Sequence of chain 1.B:
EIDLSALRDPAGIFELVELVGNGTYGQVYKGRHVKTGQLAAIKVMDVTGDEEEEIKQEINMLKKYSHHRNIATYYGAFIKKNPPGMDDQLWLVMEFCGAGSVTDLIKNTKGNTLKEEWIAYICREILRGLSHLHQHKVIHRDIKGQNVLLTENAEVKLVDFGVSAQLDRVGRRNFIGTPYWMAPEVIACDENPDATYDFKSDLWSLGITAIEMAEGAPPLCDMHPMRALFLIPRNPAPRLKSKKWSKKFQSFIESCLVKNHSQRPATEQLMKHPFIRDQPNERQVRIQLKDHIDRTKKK

Binding-site contacts:
Ligand atom NH1 contacts residue ASP53 of chain 1.B at 3.3 Å (salt-bridge).
Ligand atom OG1 contacts residue GLU57 of chain 1.B at 2.8 Å (salt-bridge).
Ligand atom NE contacts residue VAL166 of chain 1.B at 3.5 Å.
Ligand atom CB contacts residue GLN149 of chain 1.B at 3.5 Å.
Ligand atom O contacts residue GLN149 of chain 1.B at 3.1 Å (h-bond).
Ligand atom CB contacts residue MET228 of chain 1.B at 3.4 Å (hydrophobic).
Ligand atom N contacts residue GLY182 of chain 1.B at 2.8 Å (h-bond).
Ligand atom CB contacts residue PRO230 of chain 1.B at 3.5 Å (hydrophobic).
Ligand atom CA contacts residue HIS229 of chain 1.B at 3.5 Å.
Ligand atom O contacts residue PRO184 of chain 1.B at 3.4 Å.
Ligand atom SG contacts residue MET228 of chain 1.B at 3.3 Å (h-bond).
Ligand atom NH2 contacts residue ASP145 of chain 1.B at 3.0 Å (salt-bridge).
Ligand atom CB contacts residue THR183 of chain 1.B at 3.5 Å.
Ligand atom O contacts residue LYS147 of chain 1.B at 2.7 Å (salt-bridge).
Ligand atom CD contacts residue GLU57 of chain 1.B at 3.5 Å.
Ligand atom CB contacts residue THR27 of chain 1.B at 3.5 Å.
Ligand atom O contacts residue ILE181 of chain 1.B at 3.5 Å.
Ligand atom SG contacts residue CYS226 of chain 1.B at 3.3 Å (h-bond).
Ligand atom CB contacts residue GLY182 of chain 1.B at 3.3 Å.
Ligand atom N contacts residue TYR185 of chain 1.B at 3.6 Å (h-bond).
Ligand atom O contacts residue GLY182 of chain 1.B at 3.2 Å (h-bond).
Ligand atom NH2 contacts residue ASP53 of chain 1.B at 3.5 Å (salt-bridge).
Ligand atom NH2 contacts residue GLU57 of chain 1.B at 3.5 Å (salt-bridge).
Ligand atom C contacts residue ASP227 of chain 1.B at 3.5 Å.
Ligand atom OG1 contacts residue GLY182 of chain 1.B at 3.3 Å (h-bond).
Ligand atom CZ contacts residue VAL166 of chain 1.B at 3.4 Å (hydrophobic).
Ligand atom OG1 contacts residue THR183 of chain 1.B at 2.5 Å (h-bond).
Ligand atom CA contacts residue GLY182 of chain 1.B at 3.5 Å.
Ligand atom NH1 contacts residue VAL166 of chain 1.B at 3.5 Å.
Ligand atom CG1 contacts residue GLY182 of chain 1.B at 3.5 Å.
Ligand atom CB contacts residue TYR185 of chain 1.B at 3.5 Å (hydrophobic).
Ligand atom N contacts residue GLU57 of chain 1.B at 3.4 Å (salt-bridge).
Ligand atom SG contacts residue THR27 of chain 1.B at 3.5 Å (h-bond).
Ligand atom CD1 contacts residue PHE180 of chain 1.B at 3.6 Å (hydrophobic).
Ligand atom NH1 contacts residue ANP1 of chain 1.J at 3.2 Å (h-bond).
Ligand atom NH2 contacts residue ASP163 of chain 1.B at 3.3 Å (salt-bridge).
Ligand atom CZ contacts residue ANP1 of chain 1.J at 3.5 Å.
Ligand atom NH1 contacts residue ASP163 of chain 1.B at 3.3 Å (salt-bridge).
Ligand atom O contacts residue HIS229 of chain 1.B at 3.6 Å.
Ligand atom O contacts residue ASP227 of chain 1.B at 3.5 Å (salt-bridge).

The protein below binds the small molecule below.
Small molecule (SMILES): C=C1NC(=O)c2csc(n2)[C@H]([C@@H](C)O)NC(=O)[C@H](C)NC(=O)[C@H]([C@@H](C)CC)NC(=O)[C@H](CCCN=C(N)N)NC(=O)CNC(=O)[C@H](CCCN=C(N)N)NC(=O)[C@H]([C@@H](C)O)NC(=O)[C@H](CCCN=C(N)N)NC(=O)[C@H]([C@@H](C)CC)NC(=O)[C@H]([C@@H](C)O)NC(=O)[C@H](CC2=CN=C3C=CC=CC23)NC(=O)c2ccc(-c3nc(C(=O)OC)cs3)nc2-c2csc1n2